Binding-site contacts:
Ligand atom O2 contacts residue PRO208 of chain 3.A at 2.9 Å (h-bond).
Ligand atom O2C contacts residue MET214 of chain 3.A at 3.3 Å.
Ligand atom C4 contacts residue PRO208 of chain 3.A at 3.5 Å (hydrophobic).
Ligand atom O2A contacts residue VAL192 of chain 3.A at 3.0 Å.
Ligand atom C4' contacts residue LYS102 of chain 3.A at 3.5 Å.
Ligand atom O4 contacts residue PRO208 of chain 3.A at 3.0 Å.
Ligand atom O5C contacts residue VAL192 of chain 3.A at 3.3 Å.
Ligand atom O2 contacts residue MET250 of chain 3.A at 3.4 Å.
Ligand atom O2C contacts residue THR210 of chain 3.A at 2.7 Å (h-bond).
Ligand atom O6' contacts residue TYR152 of chain 3.A at 3.3 Å (h-bond).
Ligand atom O6' contacts residue THR142 of chain 3.A at 2.8 Å (h-bond).
Ligand atom C6' contacts residue LYS144 of chain 3.A at 3.3 Å.
Ligand atom C2C contacts residue GLU272 of chain 3.A at 3.2 Å.
Ligand atom O1A contacts residue ARG269 of chain 3.A at 2.8 Å (salt-bridge).
Ligand atom PA contacts residue VAL192 of chain 3.A at 3.4 Å.
Ligand atom O2 contacts residue ILE209 of chain 3.A at 3.5 Å.
Ligand atom O1B contacts residue ARG269 of chain 3.A at 2.8 Å (salt-bridge).
Ligand atom O2B contacts residue ASN184 of chain 3.A at 3.4 Å (h-bond).
Ligand atom C6' contacts residue NAP1 of chain 3.C at 3.5 Å.
Ligand atom C3C contacts residue ARG216 of chain 3.A at 3.5 Å.
Ligand atom O5' contacts residue NAP1 of chain 3.C at 3.5 Å (h-bond).
Ligand atom C2 contacts residue PRO208 of chain 3.A at 3.5 Å (hydrophobic).
Ligand atom O3C contacts residue MET214 of chain 3.A at 3.0 Å.
Ligand atom O4' contacts residue LYS102 of chain 3.A at 2.8 Å (salt-bridge).
Ligand atom O6' contacts residue LYS144 of chain 3.A at 3.1 Å.
Ligand atom C6 contacts residue VAL192 of chain 3.A at 3.5 Å (hydrophobic).
Ligand atom C4' contacts residue NAP1 of chain 3.C at 3.4 Å.
Ligand atom O2C contacts residue GLU272 of chain 3.A at 2.7 Å (salt-bridge).
Ligand atom O4C contacts residue MET250 of chain 3.A at 3.1 Å.
Ligand atom C5' contacts residue LYS144 of chain 3.A at 3.4 Å.
Ligand atom O1B contacts residue ARG216 of chain 3.A at 3.5 Å (salt-bridge).
Ligand atom O4' contacts residue TYR152 of chain 3.A at 3.1 Å (h-bond).
Ligand atom O3' contacts residue LYS102 of chain 3.A at 2.8 Å (salt-bridge).
Ligand atom O2B contacts residue LYS144 of chain 3.A at 2.7 Å (salt-bridge).
Ligand atom N3 contacts residue PRO208 of chain 3.A at 3.2 Å.
Ligand atom O3C contacts residue ARG216 of chain 3.A at 3.1 Å.
Ligand atom C1C contacts residue MET250 of chain 3.A at 3.5 Å (hydrophobic).
Ligand atom C3' contacts residue LYS102 of chain 3.A at 3.1 Å.
Ligand atom O2B contacts residue ARG216 of chain 3.A at 3.0 Å (salt-bridge).
Ligand atom C5 contacts residue VAL192 of chain 3.A at 3.5 Å (hydrophobic).

The protein below binds the small molecule below.
Small molecule (SMILES): O=c1ccn([C@@H]2O[C@H](CO[P](=O)(O)O[P](=O)(O)O[C@H]3O[C@H](CO)[C@@H](O)[C@H](O)[C@H]3O)[C@@H](O)[C@H]2O)c(=O)[nH]1

Sequence of chain 3.A:
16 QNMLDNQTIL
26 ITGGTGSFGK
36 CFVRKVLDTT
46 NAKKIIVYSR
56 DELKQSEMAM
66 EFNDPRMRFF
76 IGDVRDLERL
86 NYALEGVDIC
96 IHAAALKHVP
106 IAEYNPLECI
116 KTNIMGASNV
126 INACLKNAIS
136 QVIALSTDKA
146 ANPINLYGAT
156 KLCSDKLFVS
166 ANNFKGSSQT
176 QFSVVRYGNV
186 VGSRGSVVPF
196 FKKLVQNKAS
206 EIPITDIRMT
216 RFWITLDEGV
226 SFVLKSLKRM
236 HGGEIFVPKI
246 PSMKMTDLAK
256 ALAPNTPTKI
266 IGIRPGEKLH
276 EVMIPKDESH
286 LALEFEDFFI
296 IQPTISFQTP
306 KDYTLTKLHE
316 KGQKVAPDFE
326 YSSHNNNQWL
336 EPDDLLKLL